Binding-site contacts:
Ligand atom C1 contacts residue LEU324 of chain 1.A at 3.5 Å (hydrophobic).
Ligand atom N4 contacts residue MET274 of chain 1.A at 3.6 Å.
Ligand atom C21 contacts residue LEU222 of chain 1.A at 3.5 Å (hydrophobic).
Ligand atom C18 contacts residue LEU222 of chain 1.A at 3.7 Å (hydrophobic).
Ligand atom N14 contacts residue ASP335 of chain 1.A at 3.5 Å (salt-bridge).
Ligand atom F32 contacts residue LEU338 of chain 1.A at 3.3 Å.
Ligand atom C20 contacts residue LYS220 of chain 1.A at 3.2 Å.
Ligand atom C16 contacts residue GLY198 of chain 1.A at 3.8 Å.
Ligand atom C3 contacts residue MET274 of chain 1.A at 3.7 Å (hydrophobic).
Ligand atom O22 contacts residue GLY203 of chain 1.A at 3.5 Å (h-bond).
Ligand atom N11 contacts residue SER334 of chain 1.A at 3.6 Å (h-bond).
Ligand atom C30 contacts residue PHE202 of chain 1.A at 3.4 Å (hydrophobic).
Ligand atom C18 contacts residue GLY200 of chain 1.A at 3.6 Å.
Ligand atom C17 contacts residue GLY200 of chain 1.A at 3.7 Å.
Ligand atom N14 contacts residue LYS220 of chain 1.A at 3.5 Å (salt-bridge).
Ligand atom C5 contacts residue ASP272 of chain 1.A at 3.6 Å.
Ligand atom C25 contacts residue PHE202 of chain 1.A at 3.5 Å (hydrophobic).
Ligand atom F34 contacts residue ASP335 of chain 1.A at 2.7 Å.
Ligand atom O22 contacts residue PHE202 of chain 1.A at 2.9 Å (h-bond).
Ligand atom C6 contacts residue LEU324 of chain 1.A at 3.5 Å (hydrophobic).
Ligand atom C18 contacts residue GLY203 of chain 1.A at 3.7 Å.
Ligand atom N8 contacts residue VAL205 of chain 1.A at 3.6 Å.
Ligand atom N8 contacts residue SER334 of chain 1.A at 3.6 Å.
Ligand atom O22 contacts residue LEU222 of chain 1.A at 3.3 Å.
Ligand atom C15 contacts residue LYS220 of chain 1.A at 3.2 Å.
Ligand atom C18 contacts residue LYS220 of chain 1.A at 3.7 Å.
Ligand atom C7 contacts residue VAL205 of chain 1.A at 3.7 Å (hydrophobic).
Ligand atom C5 contacts residue LEU324 of chain 1.A at 3.7 Å (hydrophobic).
Ligand atom C16 contacts residue LYS220 of chain 1.A at 3.7 Å.
Ligand atom C17 contacts residue GLY198 of chain 1.A at 3.6 Å.
Ligand atom N4 contacts residue ALA218 of chain 1.A at 3.8 Å.
Ligand atom C7 contacts residue SER334 of chain 1.A at 3.5 Å.
Ligand atom F33 contacts residue GLY337 of chain 1.A at 3.4 Å.
Ligand atom C10 contacts residue SER334 of chain 1.A at 3.8 Å.
Ligand atom O22 contacts residue GLY201 of chain 1.A at 3.6 Å (h-bond).
Ligand atom N9 contacts residue LYS220 of chain 1.A at 3.2 Å (salt-bridge).
Ligand atom C2 contacts residue VAL205 of chain 1.A at 3.5 Å (hydrophobic).
Ligand atom C24 contacts residue PHE202 of chain 1.A at 3.2 Å (hydrophobic).
Ligand atom C19 contacts residue LYS220 of chain 1.A at 3.5 Å.
Ligand atom C3 contacts residue VAL205 of chain 1.A at 3.7 Å (hydrophobic).

Sequence of chain 1.A:
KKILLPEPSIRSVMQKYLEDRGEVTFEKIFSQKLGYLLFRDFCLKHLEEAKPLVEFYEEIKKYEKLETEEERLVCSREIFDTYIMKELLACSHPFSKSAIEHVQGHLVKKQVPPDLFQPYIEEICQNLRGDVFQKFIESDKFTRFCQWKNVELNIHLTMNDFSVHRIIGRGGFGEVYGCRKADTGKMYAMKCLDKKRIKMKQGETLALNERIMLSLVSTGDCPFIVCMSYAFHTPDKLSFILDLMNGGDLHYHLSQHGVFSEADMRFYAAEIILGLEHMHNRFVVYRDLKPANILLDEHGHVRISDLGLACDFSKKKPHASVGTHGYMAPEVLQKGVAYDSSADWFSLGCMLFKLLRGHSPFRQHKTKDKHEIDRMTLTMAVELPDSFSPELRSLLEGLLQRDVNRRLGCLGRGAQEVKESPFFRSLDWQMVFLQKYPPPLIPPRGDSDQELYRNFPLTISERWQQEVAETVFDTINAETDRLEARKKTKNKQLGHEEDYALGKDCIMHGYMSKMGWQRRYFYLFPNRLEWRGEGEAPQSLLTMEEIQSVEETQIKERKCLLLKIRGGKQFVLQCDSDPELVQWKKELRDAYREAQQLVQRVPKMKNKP

This protein binds this small molecule.
Small molecule (SMILES): Cn1c(CNc2cccc(C(=O)NCc3ccccc3C(F)(F)F)c2)nnc1-c1ccncc1